Binding-site contacts:
Ligand atom C20 contacts residue ASP95 of chain 1.B at 3.9 Å.
Ligand atom C29 contacts residue ALA155 of chain 1.B at 3.7 Å (hydrophobic).
Ligand atom C06 contacts residue LEU145 of chain 1.B at 3.8 Å (hydrophobic).
Ligand atom C16 contacts residue VAL16 of chain 1.B at 3.5 Å (hydrophobic).
Ligand atom O02 contacts residue LYS37 of chain 1.B at 3.5 Å.
Ligand atom O02 contacts residue LEU83 of chain 1.B at 4.0 Å.
Ligand atom C09 contacts residue TYR87 of chain 1.B at 3.9 Å (hydrophobic).
Ligand atom C12 contacts residue VAL16 of chain 1.B at 3.7 Å (hydrophobic).
Ligand atom C21 contacts residue ASP95 of chain 1.B at 3.4 Å.
Ligand atom C12 contacts residue HIS88 of chain 1.B at 4.0 Å.
Ligand atom C13 contacts residue VAL16 of chain 1.B at 3.7 Å (hydrophobic).
Ligand atom C22 contacts residue ASP95 of chain 1.B at 3.6 Å.
Ligand atom C32 contacts residue LEU83 of chain 1.B at 3.8 Å (hydrophobic).
Ligand atom C04 contacts residue THR85 of chain 1.B at 3.9 Å.
Ligand atom N08 contacts residue HIS88 of chain 1.B at 3.0 Å (h-bond).
Ligand atom O28 contacts residue ALA155 of chain 1.B at 3.7 Å.
Ligand atom C29 contacts residue LYS142 of chain 1.B at 3.5 Å.
Ligand atom O31 contacts residue LYS37 of chain 1.B at 3.6 Å.
Ligand atom C23 contacts residue GLY91 of chain 1.B at 3.6 Å.
Ligand atom C09 contacts residue HIS88 of chain 1.B at 3.2 Å.
Ligand atom N08 contacts residue TYR87 of chain 1.B at 3.8 Å.
Ligand atom C29 contacts residue ASN143 of chain 1.B at 3.5 Å.
Ligand atom C01 contacts residue ALA35 of chain 1.B at 3.6 Å (hydrophobic).
Ligand atom C07 contacts residue LEU145 of chain 1.B at 3.4 Å (hydrophobic).
Ligand atom C14 contacts residue GLY91 of chain 1.B at 3.9 Å.
Ligand atom C24 contacts residue LEU145 of chain 1.B at 3.9 Å (hydrophobic).
Ligand atom C04 contacts residue ALA35 of chain 1.B at 3.8 Å (hydrophobic).
Ligand atom C22 contacts residue GLY91 of chain 1.B at 3.5 Å.
Ligand atom C04 contacts residue VAL24 of chain 1.B at 3.9 Å (hydrophobic).
Ligand atom C32 contacts residue ASP156 of chain 1.B at 3.8 Å.
Ligand atom C12 contacts residue TYR87 of chain 1.B at 3.5 Å (hydrophobic).
Ligand atom C01 contacts residue LEU83 of chain 1.B at 3.6 Å (hydrophobic).
Ligand atom C01 contacts residue THR85 of chain 1.B at 3.3 Å.
Ligand atom C07 contacts residue ALA35 of chain 1.B at 3.7 Å (hydrophobic).
Ligand atom N08 contacts residue LEU145 of chain 1.B at 3.9 Å.
Ligand atom C32 contacts residue GLU50 of chain 1.B at 3.5 Å.
Ligand atom C13 contacts residue TYR87 of chain 1.B at 3.7 Å (hydrophobic).
Ligand atom C07 contacts residue HIS86 of chain 1.B at 4.0 Å.
Ligand atom C26 contacts residue LEU145 of chain 1.B at 3.9 Å (hydrophobic).
Ligand atom C01 contacts residue LYS37 of chain 1.B at 3.6 Å.

This protein binds this small molecule.
Small molecule (SMILES): COc1cc(-c2cncc(-c3ccc(C4CCN(C)CC4)cc3)c2C)cc(OC)c1OC

Sequence of chain 1.B:
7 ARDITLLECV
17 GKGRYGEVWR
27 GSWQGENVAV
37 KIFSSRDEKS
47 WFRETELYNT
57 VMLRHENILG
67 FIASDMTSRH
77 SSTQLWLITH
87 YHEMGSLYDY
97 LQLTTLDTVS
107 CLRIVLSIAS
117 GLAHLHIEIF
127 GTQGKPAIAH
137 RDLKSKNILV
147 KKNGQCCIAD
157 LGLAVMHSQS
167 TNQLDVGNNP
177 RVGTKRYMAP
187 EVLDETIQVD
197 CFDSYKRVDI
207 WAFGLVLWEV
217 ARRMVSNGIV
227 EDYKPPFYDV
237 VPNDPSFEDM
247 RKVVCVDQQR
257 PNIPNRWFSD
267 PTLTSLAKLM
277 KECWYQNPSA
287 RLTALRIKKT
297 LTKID